Sequence of chain 1.A:
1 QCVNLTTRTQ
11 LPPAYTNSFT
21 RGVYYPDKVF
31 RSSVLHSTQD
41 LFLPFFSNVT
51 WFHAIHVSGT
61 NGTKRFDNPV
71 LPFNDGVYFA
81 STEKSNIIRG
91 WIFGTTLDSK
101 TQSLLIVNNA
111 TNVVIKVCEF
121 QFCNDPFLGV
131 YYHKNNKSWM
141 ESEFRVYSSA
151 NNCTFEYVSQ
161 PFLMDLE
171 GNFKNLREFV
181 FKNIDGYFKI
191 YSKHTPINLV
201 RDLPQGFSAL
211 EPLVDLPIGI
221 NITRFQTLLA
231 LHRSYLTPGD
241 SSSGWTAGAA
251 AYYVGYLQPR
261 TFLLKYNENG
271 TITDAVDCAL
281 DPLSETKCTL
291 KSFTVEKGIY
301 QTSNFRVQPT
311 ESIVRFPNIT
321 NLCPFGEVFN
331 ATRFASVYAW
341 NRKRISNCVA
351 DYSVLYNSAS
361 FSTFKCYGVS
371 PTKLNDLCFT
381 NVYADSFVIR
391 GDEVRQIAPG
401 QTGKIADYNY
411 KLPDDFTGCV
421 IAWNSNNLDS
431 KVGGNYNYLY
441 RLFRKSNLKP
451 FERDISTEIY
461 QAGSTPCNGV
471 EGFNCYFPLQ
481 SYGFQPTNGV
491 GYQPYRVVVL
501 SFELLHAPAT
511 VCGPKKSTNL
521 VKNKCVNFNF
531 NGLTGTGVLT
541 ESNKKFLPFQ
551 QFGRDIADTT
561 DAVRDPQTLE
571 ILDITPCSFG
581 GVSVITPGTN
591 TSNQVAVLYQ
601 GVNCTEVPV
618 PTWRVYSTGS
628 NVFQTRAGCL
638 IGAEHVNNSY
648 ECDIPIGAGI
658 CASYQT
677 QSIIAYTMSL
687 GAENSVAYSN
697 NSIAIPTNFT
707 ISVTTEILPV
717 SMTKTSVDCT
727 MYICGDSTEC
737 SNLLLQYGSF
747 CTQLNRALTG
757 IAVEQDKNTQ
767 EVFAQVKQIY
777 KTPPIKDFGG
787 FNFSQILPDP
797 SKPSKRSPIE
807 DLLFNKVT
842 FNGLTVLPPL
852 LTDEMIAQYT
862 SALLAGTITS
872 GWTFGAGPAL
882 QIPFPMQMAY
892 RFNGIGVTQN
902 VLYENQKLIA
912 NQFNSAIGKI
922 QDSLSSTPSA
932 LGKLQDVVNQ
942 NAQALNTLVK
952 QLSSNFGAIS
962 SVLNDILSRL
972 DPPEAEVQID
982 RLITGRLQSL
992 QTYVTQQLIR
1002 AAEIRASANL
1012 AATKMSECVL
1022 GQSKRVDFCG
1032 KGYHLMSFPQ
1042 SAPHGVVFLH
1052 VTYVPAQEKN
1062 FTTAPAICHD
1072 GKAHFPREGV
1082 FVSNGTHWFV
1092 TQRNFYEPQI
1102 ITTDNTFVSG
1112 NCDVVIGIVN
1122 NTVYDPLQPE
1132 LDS

Binding-site contacts:
Ligand atom C1 contacts residue ASN4 of chain 1.A at 1.4 Å.
Ligand atom C3 contacts residue ASN124 of chain 1.A at 3.9 Å.
Ligand atom O4 contacts residue ASN124 of chain 1.A at 4.4 Å.
Ligand atom N2 contacts residue ASN4 of chain 1.A at 2.8 Å (h-bond).
Ligand atom C2 contacts residue ASN4 of chain 1.A at 2.4 Å.
Ligand atom O7 contacts residue ARG8 of chain 1.A at 4.1 Å.
Ligand atom C5 contacts residue ASN124 of chain 1.A at 3.5 Å.
Ligand atom C4 contacts residue ASN4 of chain 1.A at 4.2 Å.
Ligand atom O5 contacts residue ASN124 of chain 1.A at 3.0 Å (h-bond).
Ligand atom C3 contacts residue ASN4 of chain 1.A at 3.8 Å.
Ligand atom C6 contacts residue ASN124 of chain 1.A at 3.7 Å.
Ligand atom C4 contacts residue ASN124 of chain 1.A at 3.3 Å.
Ligand atom C8 contacts residue ASN4 of chain 1.A at 3.4 Å.
Ligand atom C8 contacts residue ASN124 of chain 1.A at 4.3 Å.
Ligand atom O6 contacts residue ASN124 of chain 1.A at 4.5 Å.
Ligand atom C2 contacts residue ASN124 of chain 1.A at 3.5 Å.
Ligand atom O3 contacts residue ASN124 of chain 1.A at 4.3 Å.
Ligand atom O5 contacts residue ASN4 of chain 1.A at 2.4 Å (h-bond).
Ligand atom C1 contacts residue ASN124 of chain 1.A at 3.7 Å.
Ligand atom C7 contacts residue ASN4 of chain 1.A at 3.3 Å.
Ligand atom C5 contacts residue ASN4 of chain 1.A at 3.7 Å.
Ligand atom O7 contacts residue ASN4 of chain 1.A at 4.2 Å.

This small molecule binds to this protein.
Small molecule (SMILES): CC(=O)N[C@@H]1[C@@H](O)[C@H](O)[C@@H](CO)O[C@H]1O